Binding-site contacts:
Ligand atom C6 contacts residue ASN154 of chain 1.B at 4.5 Å.
Ligand atom O6 contacts residue ASN154 of chain 1.B at 4.5 Å.
Ligand atom O5 contacts residue ASN154 of chain 1.B at 2.4 Å (h-bond).
Ligand atom O5 contacts residue GLU150 of chain 1.B at 3.6 Å.
Ligand atom C8 contacts residue THR156 of chain 1.B at 3.9 Å.
Ligand atom C7 contacts residue ASN154 of chain 1.B at 3.3 Å.
Ligand atom C1 contacts residue ASN154 of chain 1.B at 1.4 Å.
Ligand atom O6 contacts residue GLU150 of chain 1.B at 3.5 Å.
Ligand atom C5 contacts residue ASN154 of chain 1.B at 3.2 Å.
Ligand atom O7 contacts residue ASN154 of chain 1.B at 3.1 Å (h-bond).
Ligand atom O6 contacts residue SER151 of chain 1.B at 4.0 Å.
Ligand atom O6 contacts residue GLU147 of chain 1.B at 2.9 Å (salt-bridge).
Ligand atom C1 contacts residue GLU150 of chain 1.B at 4.2 Å.
Ligand atom C2 contacts residue ASN154 of chain 1.B at 2.6 Å.
Ligand atom C8 contacts residue ASN154 of chain 1.B at 4.3 Å.
Ligand atom C7 contacts residue THR156 of chain 1.B at 4.3 Å.
Ligand atom N2 contacts residue ASN154 of chain 1.B at 2.9 Å (h-bond).
Ligand atom C6 contacts residue GLU147 of chain 1.B at 3.8 Å.
Ligand atom N2 contacts residue THR156 of chain 1.B at 4.2 Å.
Ligand atom C4 contacts residue ASN154 of chain 1.B at 4.1 Å.
Ligand atom C3 contacts residue ASN154 of chain 1.B at 3.6 Å.

This small molecule binds to this protein.
Small molecule (SMILES): CC(=O)N[C@@H]1[C@@H](O)[C@H](O)[C@@H](CO)O[C@H]1O

Sequence of chain 1.B:
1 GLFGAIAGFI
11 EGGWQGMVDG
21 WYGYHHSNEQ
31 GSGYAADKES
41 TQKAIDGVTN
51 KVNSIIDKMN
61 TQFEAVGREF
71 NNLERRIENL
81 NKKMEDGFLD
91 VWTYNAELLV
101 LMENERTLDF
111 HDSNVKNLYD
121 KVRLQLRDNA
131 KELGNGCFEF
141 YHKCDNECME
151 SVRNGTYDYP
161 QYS